Sequence of chain 1.V:
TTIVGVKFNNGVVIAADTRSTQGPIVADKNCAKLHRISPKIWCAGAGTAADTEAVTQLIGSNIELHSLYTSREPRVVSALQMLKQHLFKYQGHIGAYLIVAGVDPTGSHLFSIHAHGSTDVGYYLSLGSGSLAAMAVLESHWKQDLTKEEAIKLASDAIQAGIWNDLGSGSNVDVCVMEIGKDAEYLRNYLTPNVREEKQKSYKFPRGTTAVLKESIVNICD

Sequence of chain 1.W:
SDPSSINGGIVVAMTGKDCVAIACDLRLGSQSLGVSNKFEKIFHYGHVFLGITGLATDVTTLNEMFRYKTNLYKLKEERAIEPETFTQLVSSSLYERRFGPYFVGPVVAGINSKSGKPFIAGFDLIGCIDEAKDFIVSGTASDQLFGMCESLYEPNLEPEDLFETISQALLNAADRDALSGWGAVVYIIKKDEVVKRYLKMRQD

The protein below binds the small molecule below.
Small molecule (SMILES): CC(C)C[C@H](NC(=O)[C@H](CCc1ccccc1)NC(=O)CN1CCOCC1)C(=O)N[C@@H](Cc1ccccc1)C(=O)N[C@@H](CC(C)C)[C@@H](O)[C@H](C)CO

Binding-site contacts:
Ligand atom C43 contacts residue THR1 of chain 1.V at 2.7 Å.
Ligand atom O40 contacts residue SER20 of chain 1.V at 3.5 Å (h-bond).
Ligand atom O9 contacts residue ASP125 of chain 1.W at 3.5 Å.
Ligand atom O60 contacts residue THR21 of chain 1.V at 3.1 Å (h-bond).
Ligand atom N22 contacts residue ASP125 of chain 1.W at 3.1 Å (salt-bridge).
Ligand atom C44 contacts residue THR1 of chain 1.V at 3.5 Å.
Ligand atom O60 contacts residue THR1 of chain 1.V at 3.3 Å (h-bond).
Ligand atom N41 contacts residue GLY47 of chain 1.V at 2.9 Å (h-bond).
Ligand atom C58 contacts residue THR1 of chain 1.V at 2.5 Å.
Ligand atom C51 contacts residue THR1 of chain 1.V at 1.5 Å.
Ligand atom C58 contacts residue GLY168 of chain 1.V at 2.9 Å.
Ligand atom C27 contacts residue SER20 of chain 1.V at 3.6 Å.
Ligand atom C47 contacts residue THR1 of chain 1.V at 1.4 Å.
Ligand atom O29 contacts residue ALA49 of chain 1.V at 3.0 Å (h-bond).
Ligand atom C24 contacts residue ALA49 of chain 1.V at 3.7 Å (hydrophobic).
Ligand atom C13 contacts residue LEU126 of chain 1.W at 3.7 Å (hydrophobic).
Ligand atom O40 contacts residue THR21 of chain 1.V at 3.1 Å (h-bond).
Ligand atom O60 contacts residue GLY168 of chain 1.V at 3.7 Å.
Ligand atom N30 contacts residue THR21 of chain 1.V at 3.0 Å (h-bond).
Ligand atom C31 contacts residue GLY47 of chain 1.V at 3.5 Å.
Ligand atom C38 contacts residue GLY47 of chain 1.V at 3.6 Å.
Ligand atom C51 contacts residue GLY168 of chain 1.V at 3.6 Å.
Ligand atom O48 contacts residue GLY47 of chain 1.V at 3.0 Å (h-bond).
Ligand atom C27 contacts residue ALA27 of chain 1.V at 3.3 Å (hydrophobic).
Ligand atom C58 contacts residue ARG19 of chain 1.V at 3.5 Å.
Ligand atom C37 contacts residue THR48 of chain 1.V at 3.7 Å.
Ligand atom C59 contacts residue MES1 of chain 1.QA at 3.2 Å.
Ligand atom N41 contacts residue THR1 of chain 1.V at 3.7 Å.
Ligand atom C45 contacts residue GLY45 of chain 1.V at 3.6 Å.
Ligand atom C42 contacts residue THR1 of chain 1.V at 2.4 Å.
Ligand atom O48 contacts residue MES1 of chain 1.QA at 3.1 Å (h-bond).
Ligand atom O48 contacts residue THR1 of chain 1.V at 2.3 Å (h-bond).
Ligand atom C39 contacts residue GLY47 of chain 1.V at 3.6 Å.
Ligand atom C27 contacts residue THR21 of chain 1.V at 3.5 Å.
Ligand atom C58 contacts residue LYS33 of chain 1.V at 3.7 Å.
Ligand atom C43 contacts residue GLY47 of chain 1.V at 3.4 Å.
Ligand atom C46 contacts residue SER20 of chain 1.V at 3.6 Å.
Ligand atom C46 contacts residue ALA49 of chain 1.V at 3.5 Å (hydrophobic).
Ligand atom C23 contacts residue THR21 of chain 1.V at 3.6 Å.
Ligand atom C59 contacts residue THR1 of chain 1.V at 2.5 Å.